Sequence of chain 1.A:
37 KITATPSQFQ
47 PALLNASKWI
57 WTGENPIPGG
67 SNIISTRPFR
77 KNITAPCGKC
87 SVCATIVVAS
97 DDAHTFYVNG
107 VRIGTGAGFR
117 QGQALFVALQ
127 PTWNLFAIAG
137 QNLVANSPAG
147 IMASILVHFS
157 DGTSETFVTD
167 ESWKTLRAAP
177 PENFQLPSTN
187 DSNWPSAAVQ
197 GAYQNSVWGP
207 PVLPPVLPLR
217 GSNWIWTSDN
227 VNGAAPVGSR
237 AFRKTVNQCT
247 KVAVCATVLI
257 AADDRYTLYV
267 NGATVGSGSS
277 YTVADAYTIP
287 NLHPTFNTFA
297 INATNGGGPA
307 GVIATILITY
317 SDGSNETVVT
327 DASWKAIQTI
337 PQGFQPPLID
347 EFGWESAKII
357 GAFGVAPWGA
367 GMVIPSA

Binding-site contacts:
Ligand atom C3 contacts residue GLY303 of chain 1.A at 4.0 Å.
Ligand atom C5 contacts residue PRO305 of chain 1.A at 4.4 Å (hydrophobic).
Ligand atom C6 contacts residue PRO305 of chain 1.A at 3.8 Å (hydrophobic).
Ligand atom C2 contacts residue CA1 of chain 1.E at 4.1 Å.
Ligand atom O4 contacts residue PRO305 of chain 1.A at 3.1 Å (h-bond).
Ligand atom C5 contacts residue ASP259 of chain 1.A at 4.2 Å.
Ligand atom O4 contacts residue ASP259 of chain 1.A at 2.6 Å (salt-bridge).
Ligand atom O3 contacts residue TYR277 of chain 1.A at 4.2 Å.
Ligand atom C3 contacts residue TYR277 of chain 1.A at 3.7 Å (hydrophobic).
Ligand atom C4 contacts residue ASP260 of chain 1.A at 4.5 Å.
Ligand atom O6 contacts residue ASP259 of chain 1.A at 4.2 Å.
Ligand atom O3 contacts residue GLY303 of chain 1.A at 3.4 Å (h-bond).
Ligand atom C4 contacts residue PRO305 of chain 1.A at 4.5 Å (hydrophobic).
Ligand atom C4 contacts residue ASP259 of chain 1.A at 3.3 Å.
Ligand atom C6 contacts residue TYR277 of chain 1.A at 4.4 Å (hydrophobic).
Ligand atom C4 contacts residue CA1 of chain 1.E at 3.5 Å.
Ligand atom C5 contacts residue TYR277 of chain 1.A at 3.5 Å (hydrophobic).
Ligand atom O6 contacts residue TRP364 of chain 1.A at 4.4 Å.
Ligand atom C6 contacts residue PRO363 of chain 1.A at 4.4 Å (hydrophobic).
Ligand atom C2 contacts residue GLY303 of chain 1.A at 3.6 Å.
Ligand atom O3 contacts residue CA1 of chain 1.E at 2.4 Å.
Ligand atom O6 contacts residue TYR277 of chain 1.A at 4.0 Å.
Ligand atom C1 contacts residue PRO305 of chain 1.A at 4.3 Å (hydrophobic).
Ligand atom O3 contacts residue ASP259 of chain 1.A at 3.2 Å (salt-bridge).
Ligand atom C1 contacts residue GLY303 of chain 1.A at 4.0 Å.
Ligand atom O3 contacts residue ASP260 of chain 1.A at 2.5 Å (salt-bridge).
Ligand atom C6 contacts residue ASP259 of chain 1.A at 4.2 Å.
Ligand atom O5 contacts residue TYR277 of chain 1.A at 4.4 Å.
Ligand atom C3 contacts residue CA1 of chain 1.E at 3.4 Å.
Ligand atom O4 contacts residue ASP260 of chain 1.A at 4.3 Å.
Ligand atom O5 contacts residue PRO305 of chain 1.A at 4.4 Å.
Ligand atom C4 contacts residue TYR277 of chain 1.A at 3.5 Å (hydrophobic).
Ligand atom O4 contacts residue CA1 of chain 1.E at 2.4 Å.
Ligand atom C3 contacts residue ASP260 of chain 1.A at 3.6 Å.
Ligand atom O4 contacts residue GLY303 of chain 1.A at 3.7 Å.
Ligand atom O6 contacts residue PRO363 of chain 1.A at 4.0 Å.
Ligand atom C3 contacts residue ASP259 of chain 1.A at 4.0 Å.
Ligand atom O4 contacts residue GLY304 of chain 1.A at 4.4 Å.

The small molecule below binds the protein below.
Small molecule (SMILES): OC[C@H]1O[C@H](O)[C@H](O)[C@@H](O)[C@H]1O